Sequence of chain 2.A:
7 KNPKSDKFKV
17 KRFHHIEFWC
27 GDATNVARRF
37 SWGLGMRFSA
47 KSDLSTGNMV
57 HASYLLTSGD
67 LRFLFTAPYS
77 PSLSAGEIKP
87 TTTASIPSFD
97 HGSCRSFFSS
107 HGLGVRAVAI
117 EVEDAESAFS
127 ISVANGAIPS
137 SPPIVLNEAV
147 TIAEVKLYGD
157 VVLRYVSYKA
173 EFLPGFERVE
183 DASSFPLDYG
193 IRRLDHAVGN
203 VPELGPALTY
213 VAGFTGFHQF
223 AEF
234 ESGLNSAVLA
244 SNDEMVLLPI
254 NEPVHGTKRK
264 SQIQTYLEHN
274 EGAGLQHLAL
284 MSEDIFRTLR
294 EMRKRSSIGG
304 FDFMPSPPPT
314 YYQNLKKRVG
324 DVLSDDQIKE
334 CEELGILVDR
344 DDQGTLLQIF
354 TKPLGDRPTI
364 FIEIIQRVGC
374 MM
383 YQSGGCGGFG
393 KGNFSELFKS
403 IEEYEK

A small-molecule ligand and the protein it binds are described below.
Small molecule (SMILES): Cc1c(C(=O)C2=C(O)CCCC2=O)ccc(S(C)(=O)=O)c1-n1c(=O)cc(C(F)(F)F)n(C)c1=O

Binding-site contacts:
Ligand atom C8 contacts residue HIS280 of chain 2.A at 3.6 Å.
Ligand atom C3 contacts residue GLY392 of chain 2.A at 3.6 Å.
Ligand atom C2 contacts residue PHE353 of chain 2.A at 3.5 Å (hydrophobic).
Ligand atom O16 contacts residue HIS198 of chain 2.A at 3.0 Å (h-bond).
Ligand atom O28 contacts residue LEU399 of chain 2.A at 3.5 Å.
Ligand atom O17 contacts residue PHE396 of chain 2.A at 3.4 Å.
Ligand atom O16 contacts residue HIS280 of chain 2.A at 3.3 Å (h-bond).
Ligand atom O16 contacts residue CO1 of chain 2.B at 2.0 Å.
Ligand atom O28 contacts residue PHE396 of chain 2.A at 3.5 Å (h-bond).
Ligand atom C14 contacts residue SER239 of chain 2.A at 3.5 Å.
Ligand atom C7 contacts residue HIS280 of chain 2.A at 3.6 Å.
Ligand atom F32 contacts residue GLN265 of chain 2.A at 3.0 Å.
Ligand atom C6 contacts residue PHE353 of chain 2.A at 3.4 Å (hydrophobic).
Ligand atom O24 contacts residue PHE353 of chain 2.A at 3.0 Å.
Ligand atom C9 contacts residue CO1 of chain 2.B at 3.5 Å.
Ligand atom O10 contacts residue PHE353 of chain 2.A at 3.5 Å.
Ligand atom C11 contacts residue CO1 of chain 2.B at 3.2 Å.
Ligand atom O10 contacts residue GLU366 of chain 2.A at 3.0 Å (salt-bridge).
Ligand atom C8 contacts residue CO1 of chain 2.B at 3.0 Å.
Ligand atom C8 contacts residue PHE391 of chain 2.A at 3.6 Å (hydrophobic).
Ligand atom C2 contacts residue PHE391 of chain 2.A at 3.4 Å (hydrophobic).
Ligand atom C13 contacts residue SER239 of chain 2.A at 3.6 Å.
Ligand atom O28 contacts residue ASN395 of chain 2.A at 3.4 Å.
Ligand atom O25 contacts residue PHE396 of chain 2.A at 3.1 Å.
Ligand atom C2 contacts residue GLY392 of chain 2.A at 3.8 Å.
Ligand atom C31 contacts residue GLN265 of chain 2.A at 3.6 Å.
Ligand atom F34 contacts residue MET307 of chain 2.A at 3.6 Å.
Ligand atom O25 contacts residue GLN265 of chain 2.A at 3.4 Å (h-bond).
Ligand atom C30 contacts residue PHE396 of chain 2.A at 3.5 Å (hydrophobic).
Ligand atom C20 contacts residue GLN265 of chain 2.A at 3.3 Å.
Ligand atom O10 contacts residue PHE391 of chain 2.A at 3.6 Å.
Ligand atom F33 contacts residue GLN265 of chain 2.A at 3.1 Å.
Ligand atom O29 contacts residue LEU399 of chain 2.A at 3.6 Å.
Ligand atom O10 contacts residue CO1 of chain 2.B at 1.9 Å.
Ligand atom C14 contacts residue ASN254 of chain 2.A at 3.5 Å.
Ligand atom C12 contacts residue PRO252 of chain 2.A at 3.6 Å (hydrophobic).
Ligand atom C7 contacts residue PHE353 of chain 2.A at 3.7 Å (hydrophobic).
Ligand atom C1 contacts residue PHE353 of chain 2.A at 3.4 Å (hydrophobic).
Ligand atom O10 contacts residue HIS280 of chain 2.A at 3.1 Å (h-bond).
Ligand atom C5 contacts residue PHE353 of chain 2.A at 3.7 Å (hydrophobic).